Sequence of chain 3.A:
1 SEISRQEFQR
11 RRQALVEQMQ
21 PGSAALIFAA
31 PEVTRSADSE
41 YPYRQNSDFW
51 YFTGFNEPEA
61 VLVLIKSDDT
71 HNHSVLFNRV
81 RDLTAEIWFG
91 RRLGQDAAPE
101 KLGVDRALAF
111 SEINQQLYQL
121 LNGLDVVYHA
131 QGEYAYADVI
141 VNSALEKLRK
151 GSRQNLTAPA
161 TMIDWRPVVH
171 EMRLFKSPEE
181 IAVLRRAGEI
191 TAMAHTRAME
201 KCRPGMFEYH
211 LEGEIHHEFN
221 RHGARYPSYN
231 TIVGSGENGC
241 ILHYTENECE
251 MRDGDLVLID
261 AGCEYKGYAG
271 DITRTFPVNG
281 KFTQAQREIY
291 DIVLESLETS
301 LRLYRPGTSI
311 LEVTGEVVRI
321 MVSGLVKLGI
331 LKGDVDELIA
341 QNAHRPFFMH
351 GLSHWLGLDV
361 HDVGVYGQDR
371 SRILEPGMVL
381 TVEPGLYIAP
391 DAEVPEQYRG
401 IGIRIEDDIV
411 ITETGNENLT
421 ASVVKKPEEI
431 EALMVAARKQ

A small-molecule ligand and the protein it binds are described below.
Small molecule (SMILES): CC(C)C[C@H](N)C(=O)O

Binding-site contacts:
Ligand atom C contacts residue HIS350 of chain 3.A at 4.3 Å.
Ligand atom C contacts residue TRP88 of chain 4.A at 3.9 Å (hydrophobic).
Ligand atom OXT contacts residue HIS350 of chain 3.A at 3.9 Å.
Ligand atom CD2 contacts residue HIS354 of chain 3.A at 3.8 Å.
Ligand atom CA contacts residue ARG370 of chain 3.A at 4.5 Å.
Ligand atom C contacts residue GLY351 of chain 3.A at 3.7 Å.
Ligand atom CA contacts residue ARG153 of chain 1.A at 4.3 Å.
Ligand atom CB contacts residue HIS361 of chain 3.A at 4.2 Å.
Ligand atom CB contacts residue ARG153 of chain 1.A at 4.5 Å.
Ligand atom CD2 contacts residue TYR366 of chain 3.A at 3.4 Å (hydrophobic).
Ligand atom CB contacts residue PRO1 of chain 3.B at 3.5 Å (hydrophobic).
Ligand atom N contacts residue HIS354 of chain 3.A at 4.1 Å.
Ligand atom O contacts residue TRP88 of chain 4.A at 3.4 Å.
Ligand atom O contacts residue GLY351 of chain 3.A at 3.9 Å.
Ligand atom O contacts residue ARG153 of chain 1.A at 3.0 Å (salt-bridge).
Ligand atom CG contacts residue ARG153 of chain 1.A at 3.6 Å.
Ligand atom OXT contacts residue ARG370 of chain 3.A at 3.2 Å (salt-bridge).
Ligand atom CB contacts residue HIS354 of chain 3.A at 3.9 Å.
Ligand atom CG contacts residue ARG370 of chain 3.A at 4.0 Å.
Ligand atom N contacts residue HIS361 of chain 3.A at 4.2 Å.
Ligand atom OXT contacts residue GLY351 of chain 3.A at 2.8 Å (h-bond).
Ligand atom C contacts residue PRO1 of chain 3.B at 3.5 Å (hydrophobic).
Ligand atom N contacts residue PRO1 of chain 3.B at 1.3 Å.
Ligand atom C contacts residue ARG153 of chain 1.A at 3.9 Å.
Ligand atom CA contacts residue TRP88 of chain 4.A at 4.3 Å (hydrophobic).
Ligand atom C contacts residue ARG370 of chain 3.A at 3.4 Å.
Ligand atom N contacts residue ZN1 of chain 3.I at 4.3 Å.
Ligand atom CD1 contacts residue HIS361 of chain 3.A at 4.3 Å.
Ligand atom CG contacts residue HIS354 of chain 3.A at 4.5 Å.
Ligand atom CD1 contacts residue ARG153 of chain 1.A at 3.3 Å.
Ligand atom O contacts residue HIS350 of chain 3.A at 4.4 Å.
Ligand atom O contacts residue ARG370 of chain 3.A at 3.2 Å (salt-bridge).
Ligand atom CB contacts residue ARG370 of chain 3.A at 4.3 Å.
Ligand atom CA contacts residue PRO1 of chain 3.B at 2.5 Å (hydrophobic).
Ligand atom CD2 contacts residue ARG370 of chain 3.A at 4.3 Å.
Ligand atom OXT contacts residue PRO1 of chain 3.B at 3.9 Å.
Ligand atom O contacts residue PRO1 of chain 3.B at 4.4 Å.

Sequence of chain 1.A:
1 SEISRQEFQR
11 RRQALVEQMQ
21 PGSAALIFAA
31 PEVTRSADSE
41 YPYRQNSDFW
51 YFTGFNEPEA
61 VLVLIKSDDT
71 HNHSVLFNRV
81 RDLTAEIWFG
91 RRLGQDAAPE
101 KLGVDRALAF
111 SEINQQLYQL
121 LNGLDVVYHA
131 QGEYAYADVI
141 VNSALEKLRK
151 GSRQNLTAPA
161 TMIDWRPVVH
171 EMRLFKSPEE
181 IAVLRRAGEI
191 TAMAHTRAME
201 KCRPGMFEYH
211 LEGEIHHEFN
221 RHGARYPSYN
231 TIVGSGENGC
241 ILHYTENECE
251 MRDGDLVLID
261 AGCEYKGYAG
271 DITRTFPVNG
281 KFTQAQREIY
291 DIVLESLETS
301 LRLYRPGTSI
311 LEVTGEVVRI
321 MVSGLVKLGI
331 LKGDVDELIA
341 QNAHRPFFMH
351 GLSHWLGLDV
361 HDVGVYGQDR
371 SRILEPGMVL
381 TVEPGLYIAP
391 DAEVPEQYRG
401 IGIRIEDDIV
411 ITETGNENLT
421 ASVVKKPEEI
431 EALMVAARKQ

Sequence of chain 4.A:
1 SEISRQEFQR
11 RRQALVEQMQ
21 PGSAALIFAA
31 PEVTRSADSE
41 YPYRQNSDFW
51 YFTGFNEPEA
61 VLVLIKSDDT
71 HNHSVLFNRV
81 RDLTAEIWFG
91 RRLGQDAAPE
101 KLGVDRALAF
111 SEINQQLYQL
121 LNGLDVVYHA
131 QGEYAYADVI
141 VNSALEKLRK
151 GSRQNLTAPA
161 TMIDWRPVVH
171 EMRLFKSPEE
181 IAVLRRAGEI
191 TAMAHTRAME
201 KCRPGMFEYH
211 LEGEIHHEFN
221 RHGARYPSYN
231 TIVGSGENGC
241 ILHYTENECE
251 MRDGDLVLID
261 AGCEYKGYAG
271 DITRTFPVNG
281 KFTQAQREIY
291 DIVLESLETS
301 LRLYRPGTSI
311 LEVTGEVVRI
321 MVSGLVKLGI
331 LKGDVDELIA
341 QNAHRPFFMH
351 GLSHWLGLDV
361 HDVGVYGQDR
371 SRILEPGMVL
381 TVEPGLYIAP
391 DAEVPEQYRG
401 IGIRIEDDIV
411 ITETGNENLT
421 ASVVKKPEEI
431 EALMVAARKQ